Binding-site contacts:
Ligand atom C11 contacts residue THR146 of chain 1.A at 3.8 Å.
Ligand atom O contacts residue PHE147 of chain 1.A at 3.4 Å.
Ligand atom C9 contacts residue MET173 of chain 1.A at 3.8 Å (hydrophobic).
Ligand atom N1 contacts residue MET173 of chain 1.A at 3.9 Å.
Ligand atom C3 contacts residue VAL165 of chain 1.A at 3.6 Å (hydrophobic).
Ligand atom C15 contacts residue THR170 of chain 1.A at 3.8 Å.
Ligand atom C12 contacts residue MET173 of chain 1.A at 3.9 Å (hydrophobic).
Ligand atom C10 contacts residue THR146 of chain 1.A at 3.7 Å.
Ligand atom O1 contacts residue PHE147 of chain 1.A at 3.6 Å.
Ligand atom C16 contacts residue THR170 of chain 1.A at 3.9 Å.
Ligand atom N1 contacts residue THR146 of chain 1.A at 3.5 Å.
Ligand atom C32 contacts residue LEU172 of chain 1.A at 3.7 Å (hydrophobic).
Ligand atom C12 contacts residue ALA143 of chain 1.A at 3.7 Å (hydrophobic).
Ligand atom C20 contacts residue ASP104 of chain 1.A at 1.4 Å.
Ligand atom C30 contacts residue GLU168 of chain 1.A at 3.7 Å.
Ligand atom O1 contacts residue THR170 of chain 1.A at 3.7 Å.
Ligand atom C27 contacts residue GLY169 of chain 1.A at 3.8 Å.
Ligand atom C26 contacts residue GLY169 of chain 1.A at 3.7 Å.
Ligand atom C13 contacts residue PHE142 of chain 1.A at 3.9 Å (hydrophobic).
Ligand atom C19 contacts residue ASP104 of chain 1.A at 2.4 Å.
Ligand atom C contacts residue GLN163 of chain 1.A at 3.3 Å.
Ligand atom C29 contacts residue GLU168 of chain 1.A at 3.5 Å.
Ligand atom C11 contacts residue ALA143 of chain 1.A at 3.9 Å (hydrophobic).
Ligand atom C2 contacts residue VAL165 of chain 1.A at 3.9 Å (hydrophobic).
Ligand atom C10 contacts residue MET173 of chain 1.A at 3.7 Å (hydrophobic).
Ligand atom C13 contacts residue MET173 of chain 1.A at 3.7 Å (hydrophobic).
Ligand atom O2 contacts residue GLY169 of chain 1.A at 3.9 Å.
Ligand atom C31 contacts residue LEU172 of chain 1.A at 3.6 Å (hydrophobic).
Ligand atom C21 contacts residue THR146 of chain 1.A at 3.4 Å.
Ligand atom C18 contacts residue ASP104 of chain 1.A at 3.1 Å.
Ligand atom C28 contacts residue GLY169 of chain 1.A at 3.9 Å.
Ligand atom O contacts residue THR170 of chain 1.A at 3.6 Å.
Ligand atom C14 contacts residue VAL243 of chain 1.A at 3.9 Å (hydrophobic).
Ligand atom O2 contacts residue THR170 of chain 1.A at 2.8 Å (h-bond).
Ligand atom C25 contacts residue GLY169 of chain 1.A at 3.7 Å.
Ligand atom N2 contacts residue LEU172 of chain 1.A at 3.6 Å.
Ligand atom C8 contacts residue MET173 of chain 1.A at 3.9 Å (hydrophobic).
Ligand atom O contacts residue ALA143 of chain 1.A at 3.4 Å.
Ligand atom C18 contacts residue ASN270 of chain 1.A at 3.5 Å.
Ligand atom C17 contacts residue ASN270 of chain 1.A at 3.7 Å.

Sequence of chain 1.A:
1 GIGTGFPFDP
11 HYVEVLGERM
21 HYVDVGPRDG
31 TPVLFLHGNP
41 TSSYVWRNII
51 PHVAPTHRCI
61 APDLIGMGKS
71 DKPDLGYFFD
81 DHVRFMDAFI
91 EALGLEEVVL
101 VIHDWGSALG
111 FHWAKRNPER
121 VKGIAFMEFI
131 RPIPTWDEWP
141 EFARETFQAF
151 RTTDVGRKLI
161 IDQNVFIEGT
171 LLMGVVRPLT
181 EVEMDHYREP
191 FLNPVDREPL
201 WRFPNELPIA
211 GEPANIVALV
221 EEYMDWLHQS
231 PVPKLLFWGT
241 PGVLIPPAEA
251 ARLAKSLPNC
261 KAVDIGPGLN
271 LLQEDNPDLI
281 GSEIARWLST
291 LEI

This protein binds this small molecule.
Small molecule (SMILES): CN(C)c1ccc2c(-c3cc(C(=O)NCCOCCOCCCCCCCl)ccc3C(=O)O)c3ccc(=[N+](C)C)cc-3oc2c1